Sequence of chain 5.E:
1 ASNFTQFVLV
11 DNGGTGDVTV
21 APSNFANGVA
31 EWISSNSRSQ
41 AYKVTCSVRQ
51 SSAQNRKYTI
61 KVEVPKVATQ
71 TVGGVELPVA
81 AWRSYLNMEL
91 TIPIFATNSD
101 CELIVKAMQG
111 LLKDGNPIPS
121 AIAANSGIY

Sequence of chain 2.E:
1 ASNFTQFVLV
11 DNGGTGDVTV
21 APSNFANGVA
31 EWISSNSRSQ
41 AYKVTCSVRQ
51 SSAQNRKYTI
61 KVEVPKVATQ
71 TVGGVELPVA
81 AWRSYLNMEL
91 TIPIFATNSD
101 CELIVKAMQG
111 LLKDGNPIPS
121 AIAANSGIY

Binding-site contacts:
Ligand atom C5' contacts residue SER51 of chain 5.E at 3.3 Å.
Ligand atom OP1 contacts residue SER51 of chain 5.E at 2.9 Å (h-bond).
Ligand atom OP2 contacts residue ASN55 of chain 5.E at 3.4 Å (h-bond).
Ligand atom OP1 contacts residue SER51 of chain 5.E at 3.5 Å.
Ligand atom C2' contacts residue GLU63 of chain 2.E at 3.5 Å.
Ligand atom C2' contacts residue TYR85 of chain 2.E at 3.4 Å (hydrophobic).
Ligand atom O2' contacts residue GLU63 of chain 2.E at 3.2 Å (salt-bridge).
Ligand atom OP2 contacts residue TYR85 of chain 2.E at 2.6 Å (h-bond).
Ligand atom P contacts residue SER51 of chain 5.E at 3.5 Å.
Ligand atom N7 contacts residue LYS61 of chain 2.E at 3.3 Å.
Ligand atom N3 contacts residue TYR85 of chain 2.E at 3.5 Å.
Ligand atom N6 contacts residue THR59 of chain 2.E at 2.8 Å (h-bond).
Ligand atom OP2 contacts residue LYS43 of chain 2.E at 2.7 Å (salt-bridge).
Ligand atom OP1 contacts residue SER52 of chain 5.E at 3.2 Å.
Ligand atom C3' contacts residue TYR85 of chain 2.E at 3.4 Å (hydrophobic).
Ligand atom N9 contacts residue LYS61 of chain 2.E at 3.3 Å (salt-bridge).
Ligand atom C2 contacts residue SER47 of chain 2.E at 3.2 Å.
Ligand atom P contacts residue ARG49 of chain 5.E at 3.0 Å.
Ligand atom OP2 contacts residue SER51 of chain 5.E at 3.4 Å (h-bond).
Ligand atom OP1 contacts residue ASN55 of chain 5.E at 2.8 Å (h-bond).
Ligand atom N1 contacts residue SER47 of chain 2.E at 2.9 Å (h-bond).
Ligand atom OP2 contacts residue ARG49 of chain 5.E at 2.3 Å (salt-bridge).
Ligand atom OP2 contacts residue LYS57 of chain 5.E at 2.6 Å (salt-bridge).
Ligand atom O3' contacts residue ARG49 of chain 5.E at 3.4 Å (salt-bridge).
Ligand atom N6 contacts residue THR45 of chain 2.E at 2.7 Å (h-bond).
Ligand atom C4' contacts residue TYR85 of chain 2.E at 3.2 Å (hydrophobic).
Ligand atom N6 contacts residue CYS46 of chain 2.E at 3.3 Å (h-bond).
Ligand atom O2 contacts residue ASN87 of chain 2.E at 3.3 Å (h-bond).
Ligand atom O3' contacts residue SER51 of chain 5.E at 3.3 Å (h-bond).
Ligand atom C5' contacts residue TYR85 of chain 2.E at 2.9 Å (hydrophobic).
Ligand atom C5 contacts residue THR45 of chain 2.E at 3.2 Å.
Ligand atom C5' contacts residue ARG49 of chain 5.E at 3.5 Å.
Ligand atom O2' contacts residue TYR85 of chain 2.E at 3.4 Å.
Ligand atom O4' contacts residue LYS61 of chain 2.E at 2.8 Å (salt-bridge).
Ligand atom N7 contacts residue THR45 of chain 2.E at 2.6 Å (h-bond).
Ligand atom C8 contacts residue LYS61 of chain 2.E at 3.4 Å.
Ligand atom N1 contacts residue TYR85 of chain 2.E at 3.5 Å.
Ligand atom C6 contacts residue THR45 of chain 2.E at 3.3 Å.
Ligand atom C4 contacts residue TYR85 of chain 2.E at 3.6 Å (hydrophobic).
Ligand atom OP1 contacts residue ARG49 of chain 5.E at 2.5 Å (salt-bridge).

The small molecule below binds the protein below.
Small molecule (SMILES): N=c1ccn([C@@H]2O[C@H](CO[P](=O)(O)O[C@H]3[C@@H](O)[C@H](n4cnc5c(N)ncnc54)O[C@@H]3CO[P](=O)(O)O[C@H]3[C@@H](O)[C@H](n4ccc(N)nc4=O)O[C@@H]3CO[P](=O)(O)O[C@H]3[C@@H](O)[C@H](n4ccc(=O)[nH]c4=O)O[C@@H]3CO[P](=O)(O)O[C@H]3[C@@H](O)[C@H](n4cnc5c(N)ncnc54)O[C@@H]3CO[P](=O)(O)O[C@H]3[C@@H](O)[C@H](n4cnc5c(=O)nc(N)[nH]c54)O[C@@H]3CO[P](=O)(O)O[C@H]3[C@@H](O)[C@H](n4cnc5c(=O)nc(N)[nH]c54)O[C@@H]3CO)[C@@H](O[P](=O)(O)OC[C@H]3O[C@@H](n4ccc(N)nc4=O)[C@H](O)[C@@H]3O)[C@H]2O)c(=O)[nH]1